Sequence of chain 24.C:
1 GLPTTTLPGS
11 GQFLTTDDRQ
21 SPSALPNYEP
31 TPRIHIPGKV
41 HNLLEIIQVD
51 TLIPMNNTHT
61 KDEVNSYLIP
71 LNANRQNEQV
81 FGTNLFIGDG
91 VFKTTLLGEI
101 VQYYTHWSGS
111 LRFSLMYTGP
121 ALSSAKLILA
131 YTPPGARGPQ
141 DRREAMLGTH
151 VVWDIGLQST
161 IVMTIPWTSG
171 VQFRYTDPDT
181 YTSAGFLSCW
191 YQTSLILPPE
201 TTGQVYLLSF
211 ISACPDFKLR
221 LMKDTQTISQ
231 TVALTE

Sequence of chain 24.A:
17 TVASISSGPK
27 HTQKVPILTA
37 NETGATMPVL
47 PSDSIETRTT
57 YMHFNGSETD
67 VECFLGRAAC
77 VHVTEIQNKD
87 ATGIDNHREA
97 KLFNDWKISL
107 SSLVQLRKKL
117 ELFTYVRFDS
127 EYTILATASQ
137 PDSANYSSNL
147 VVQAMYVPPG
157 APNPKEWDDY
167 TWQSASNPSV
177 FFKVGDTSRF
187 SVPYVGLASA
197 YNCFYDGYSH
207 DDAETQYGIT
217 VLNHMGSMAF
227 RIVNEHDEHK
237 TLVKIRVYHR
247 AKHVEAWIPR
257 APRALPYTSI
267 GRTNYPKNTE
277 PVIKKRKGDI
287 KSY

Binding-site contacts:
Ligand atom O1 contacts residue ALA24 of chain 24.C at 3.6 Å.
Ligand atom O1 contacts residue PHE186 of chain 24.A at 3.5 Å.
Ligand atom O1B contacts residue ILE104 of chain 24.A at 3.8 Å.
Ligand atom C3 contacts residue PRO174 of chain 24.A at 3.8 Å (hydrophobic).
Ligand atom C4C contacts residue ILE104 of chain 24.A at 3.7 Å (hydrophobic).
Ligand atom C31 contacts residue VAL176 of chain 24.A at 3.3 Å (hydrophobic).
Ligand atom C31 contacts residue ALA150 of chain 24.A at 3.5 Å (hydrophobic).
Ligand atom O1 contacts residue VAL188 of chain 24.A at 3.8 Å.
Ligand atom C3B contacts residue MET221 of chain 24.A at 4.0 Å (hydrophobic).
Ligand atom C5B contacts residue TYR197 of chain 24.A at 3.7 Å (hydrophobic).
Ligand atom C4 contacts residue TYR152 of chain 24.A at 3.9 Å (hydrophobic).
Ligand atom N2 contacts residue PHE186 of chain 24.A at 3.7 Å.
Ligand atom C3C contacts residue TYR128 of chain 24.A at 3.9 Å (hydrophobic).
Ligand atom O1B contacts residue TYR128 of chain 24.A at 3.9 Å.
Ligand atom C2B contacts residue MET221 of chain 24.A at 3.6 Å (hydrophobic).
Ligand atom N2 contacts residue ALA24 of chain 24.C at 3.4 Å.
Ligand atom C7C contacts residue TYR197 of chain 24.A at 3.8 Å (hydrophobic).
Ligand atom C5 contacts residue PHE186 of chain 24.A at 3.5 Å (hydrophobic).
Ligand atom C31 contacts residue SER175 of chain 24.A at 3.6 Å.
Ligand atom C3 contacts residue PHE186 of chain 24.A at 3.8 Å (hydrophobic).
Ligand atom C4 contacts residue MET224 of chain 24.A at 3.8 Å (hydrophobic).
Ligand atom C4C contacts residue TYR152 of chain 24.A at 3.8 Å (hydrophobic).
Ligand atom CM1 contacts residue SER107 of chain 24.A at 3.6 Å.
Ligand atom C5C contacts residue ILE104 of chain 24.A at 3.5 Å (hydrophobic).
Ligand atom C3C contacts residue VAL188 of chain 24.A at 3.3 Å (hydrophobic).
Ligand atom C6C contacts residue VAL191 of chain 24.A at 3.2 Å (hydrophobic).
Ligand atom C31 contacts residue PRO174 of chain 24.A at 3.4 Å (hydrophobic).
Ligand atom C5 contacts residue TYR152 of chain 24.A at 3.8 Å (hydrophobic).
Ligand atom C6C contacts residue MET221 of chain 24.A at 3.7 Å (hydrophobic).
Ligand atom N2 contacts residue PRO174 of chain 24.A at 3.9 Å.
Ligand atom O1 contacts residue TYR152 of chain 24.A at 3.9 Å.
Ligand atom C1B contacts residue MET221 of chain 24.A at 4.0 Å (hydrophobic).
Ligand atom O1B contacts residue MET221 of chain 24.A at 3.4 Å.
Ligand atom C5B contacts residue LEU106 of chain 24.A at 3.8 Å (hydrophobic).
Ligand atom C2C contacts residue VAL188 of chain 24.A at 3.2 Å (hydrophobic).
Ligand atom C4 contacts residue PHE186 of chain 24.A at 3.6 Å (hydrophobic).
Ligand atom C1C contacts residue TYR152 of chain 24.A at 4.0 Å (hydrophobic).
Ligand atom C7C contacts residue TYR128 of chain 24.A at 3.6 Å (hydrophobic).
Ligand atom C5C contacts residue TYR128 of chain 24.A at 3.5 Å (hydrophobic).
Ligand atom C6B contacts residue TYR197 of chain 24.A at 3.6 Å (hydrophobic).

The small molecule below binds the protein below.
Small molecule (SMILES): Cc1cc(CCCCCCCOc2ccc(C3=N[C@@H](C)CO3)cc2)on1